Binding-site contacts:
Ligand atom CL contacts residue LEU74 of chain 1.C at 4.2 Å.
Ligand atom C5 contacts residue ASP72 of chain 1.C at 3.8 Å.
Ligand atom C9 contacts residue SER57 of chain 1.C at 4.0 Å.
Ligand atom C9 contacts residue ASP72 of chain 1.C at 4.3 Å.
Ligand atom C4 contacts residue LEU74 of chain 1.C at 4.4 Å (hydrophobic).
Ligand atom N13 contacts residue SER57 of chain 1.C at 3.7 Å.
Ligand atom C1 contacts residue ASP72 of chain 1.C at 4.0 Å.
Ligand atom CL contacts residue GLY93 of chain 1.C at 3.8 Å.
Ligand atom CL contacts residue TYR89 of chain 1.C at 3.8 Å.
Ligand atom C3 contacts residue THR92 of chain 1.C at 3.9 Å.
Ligand atom N13 contacts residue ARG59 of chain 1.C at 4.4 Å.
Ligand atom CL contacts residue LYS23 of chain 1.C at 4.5 Å.
Ligand atom C3 contacts residue LEU74 of chain 1.C at 4.4 Å (hydrophobic).
Ligand atom C5 contacts residue SER57 of chain 1.C at 4.2 Å.
Ligand atom C8 contacts residue SER57 of chain 1.C at 4.2 Å.
Ligand atom C1 contacts residue LYS23 of chain 1.C at 4.0 Å.
Ligand atom CL contacts residue THR92 of chain 1.C at 3.1 Å.
Ligand atom C4 contacts residue ASP72 of chain 1.C at 3.4 Å.
Ligand atom O10 contacts residue SER57 of chain 1.C at 3.8 Å.
Ligand atom C2 contacts residue THR92 of chain 1.C at 3.9 Å.
Ligand atom C1 contacts residue LEU24 of chain 1.C at 4.4 Å (hydrophobic).
Ligand atom C1 contacts residue LEU74 of chain 1.C at 4.0 Å (hydrophobic).
Ligand atom C12 contacts residue SER57 of chain 1.C at 3.4 Å.
Ligand atom C6 contacts residue LEU74 of chain 1.C at 4.4 Å (hydrophobic).
Ligand atom C2 contacts residue LEU74 of chain 1.C at 4.0 Å (hydrophobic).
Ligand atom N13 contacts residue ASP72 of chain 1.C at 3.8 Å.
Ligand atom C2 contacts residue LYS23 of chain 1.C at 4.2 Å.
Ligand atom O10 contacts residue ASP72 of chain 1.C at 3.2 Å (salt-bridge).
Ligand atom CL contacts residue VAL25 of chain 1.C at 3.7 Å.

This protein binds this small molecule.
Small molecule (SMILES): NC[C@@H]1COc2cc(Cl)ccc2O1

Sequence of chain 1.C:
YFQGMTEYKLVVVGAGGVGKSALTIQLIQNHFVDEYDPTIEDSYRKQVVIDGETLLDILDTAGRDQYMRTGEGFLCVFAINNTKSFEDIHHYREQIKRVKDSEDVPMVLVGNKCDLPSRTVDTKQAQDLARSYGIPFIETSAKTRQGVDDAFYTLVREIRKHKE